Sequence of chain 1.A:
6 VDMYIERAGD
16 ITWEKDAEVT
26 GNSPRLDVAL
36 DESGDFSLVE

Sequence of chain 1.B:
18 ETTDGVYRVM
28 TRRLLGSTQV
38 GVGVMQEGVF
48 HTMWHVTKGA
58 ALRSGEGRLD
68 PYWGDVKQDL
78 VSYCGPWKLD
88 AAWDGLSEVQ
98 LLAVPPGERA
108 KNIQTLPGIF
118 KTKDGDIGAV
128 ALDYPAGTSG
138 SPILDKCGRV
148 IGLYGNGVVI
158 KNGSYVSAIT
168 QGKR

Binding-site contacts:
Ligand atom CD contacts residue PHE41 of chain 1.A at 3.3 Å (hydrophobic).
Ligand atom CA contacts residue ASP130 of chain 1.B at 3.5 Å.
Ligand atom O contacts residue GLY152 of chain 1.B at 3.3 Å (h-bond).
Ligand atom CE contacts residue ALA133 of chain 1.B at 3.7 Å (hydrophobic).
Ligand atom C contacts residue SER136 of chain 1.B at 3.6 Å.
Ligand atom O contacts residue VAL156 of chain 1.B at 3.7 Å.
Ligand atom O contacts residue GLY154 of chain 1.B at 3.0 Å (h-bond).
Ligand atom NZ contacts residue ASP40 of chain 1.A at 2.8 Å (salt-bridge).
Ligand atom NZ contacts residue TYR162 of chain 1.B at 3.4 Å (h-bond).
Ligand atom CA contacts residue GLY152 of chain 1.B at 3.2 Å.
Ligand atom N contacts residue ASP130 of chain 1.B at 2.7 Å (salt-bridge).
Ligand atom O contacts residue ALA133 of chain 1.B at 3.5 Å.
Ligand atom CD contacts residue HIS52 of chain 1.B at 3.7 Å.
Ligand atom CE contacts residue SER136 of chain 1.B at 3.0 Å.
Ligand atom NZ contacts residue GLY39 of chain 1.A at 3.1 Å (h-bond).
Ligand atom CG contacts residue TYR131 of chain 1.B at 3.7 Å (hydrophobic).
Ligand atom O contacts residue SER136 of chain 1.B at 3.6 Å.
Ligand atom N1 contacts residue ASP130 of chain 1.B at 2.7 Å (salt-bridge).
Ligand atom C2 contacts residue ASP130 of chain 1.B at 3.6 Å.
Ligand atom CG contacts residue GLY154 of chain 1.B at 3.5 Å.
Ligand atom CD contacts residue GLY154 of chain 1.B at 3.5 Å.
Ligand atom CE contacts residue PHE41 of chain 1.A at 3.0 Å (hydrophobic).
Ligand atom CB contacts residue GLY154 of chain 1.B at 3.2 Å.
Ligand atom NZ contacts residue ASN153 of chain 1.B at 2.9 Å (h-bond).
Ligand atom CD contacts residue TYR131 of chain 1.B at 3.6 Å (hydrophobic).
Ligand atom CB contacts residue ASP130 of chain 1.B at 3.3 Å.
Ligand atom CA contacts residue TYR162 of chain 1.B at 3.8 Å (hydrophobic).
Ligand atom NZ contacts residue PHE41 of chain 1.A at 2.8 Å (h-bond).
Ligand atom NZ contacts residue SER42 of chain 1.A at 3.4 Å (h-bond).
Ligand atom CB contacts residue TYR131 of chain 1.B at 3.2 Å (hydrophobic).
Ligand atom C contacts residue TYR162 of chain 1.B at 3.6 Å (hydrophobic).
Ligand atom CB contacts residue HIS52 of chain 1.B at 3.7 Å.
Ligand atom C contacts residue GLY152 of chain 1.B at 3.4 Å.
Ligand atom CE contacts residue ASN153 of chain 1.B at 3.5 Å.
Ligand atom O contacts residue TYR162 of chain 1.B at 2.8 Å (h-bond).
Ligand atom NZ contacts residue SER136 of chain 1.B at 3.3 Å (h-bond).
Ligand atom CD contacts residue ASN153 of chain 1.B at 3.7 Å.
Ligand atom NZ contacts residue GLY152 of chain 1.B at 2.8 Å (h-bond).
Ligand atom N contacts residue TYR162 of chain 1.B at 3.6 Å.
Ligand atom CE contacts residue ASP40 of chain 1.A at 3.1 Å.

A small-molecule ligand and the protein it binds are described below.
Small molecule (SMILES): NCCCC[C@@H]1NC(=O)CNC(=O)CCNC(=O)CNC(=O)[C@H](N=C(N)N)CCCCNC(=O)[C@H](CCCCN)NC1=O